A small-molecule ligand and the protein it binds are described below.
Small molecule (SMILES): O=c1ccc2cnc3ccc(-c4cn[nH]c4)cc3c2n1-c1ccc(F)cc1C(F)(F)F

Sequence of chain 1.C:
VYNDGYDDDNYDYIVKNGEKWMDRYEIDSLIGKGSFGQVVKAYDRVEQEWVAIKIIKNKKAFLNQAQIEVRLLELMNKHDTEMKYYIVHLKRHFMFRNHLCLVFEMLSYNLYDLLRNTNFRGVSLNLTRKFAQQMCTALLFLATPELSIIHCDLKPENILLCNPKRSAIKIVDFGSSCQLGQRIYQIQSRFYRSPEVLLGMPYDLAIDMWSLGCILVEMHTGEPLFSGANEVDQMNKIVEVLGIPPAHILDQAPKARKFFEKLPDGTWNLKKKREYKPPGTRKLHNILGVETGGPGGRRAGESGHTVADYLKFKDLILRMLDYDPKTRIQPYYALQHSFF

Binding-site contacts:
Ligand atom FBD contacts residue ILE43 of chain 1.C at 3.7 Å.
Ligand atom CAP contacts residue LEU172 of chain 1.C at 3.5 Å (hydrophobic).
Ligand atom CAR contacts residue VAL184 of chain 1.C at 3.6 Å (hydrophobic).
Ligand atom CBA contacts residue PHE116 of chain 1.C at 3.6 Å (hydrophobic).
Ligand atom NAO contacts residue LEU172 of chain 1.C at 3.5 Å.
Ligand atom CAU contacts residue LEU172 of chain 1.C at 3.7 Å (hydrophobic).
Ligand atom CAG contacts residue VAL184 of chain 1.C at 3.7 Å (hydrophobic).
Ligand atom CAM contacts residue LEU172 of chain 1.C at 3.7 Å (hydrophobic).
Ligand atom CAW contacts residue VAL184 of chain 1.C at 3.5 Å (hydrophobic).
Ligand atom CAS contacts residue VAL184 of chain 1.C at 3.4 Å (hydrophobic).
Ligand atom FBE contacts residue VAL51 of chain 1.C at 3.3 Å.
Ligand atom CAF contacts residue VAL184 of chain 1.C at 3.6 Å (hydrophobic).
Ligand atom FBD contacts residue GLY44 of chain 1.C at 3.4 Å.
Ligand atom NAY contacts residue LYS66 of chain 1.C at 3.3 Å (salt-bridge).
Ligand atom CAK contacts residue ASN122 of chain 1.C at 3.8 Å.
Ligand atom NAZ contacts residue LYS66 of chain 1.C at 3.3 Å (salt-bridge).
Ligand atom NAZ contacts residue GLU81 of chain 1.C at 3.3 Å (salt-bridge).
Ligand atom CBA contacts residue LYS66 of chain 1.C at 3.9 Å.
Ligand atom CAV contacts residue LEU172 of chain 1.C at 3.7 Å (hydrophobic).
Ligand atom CAI contacts residue ASN122 of chain 1.C at 3.8 Å.
Ligand atom CAQ contacts residue ALA64 of chain 1.C at 3.7 Å (hydrophobic).
Ligand atom FAA contacts residue ASP185 of chain 1.C at 3.2 Å.
Ligand atom FAA contacts residue ASN170 of chain 1.C at 3.9 Å.
Ligand atom CBB contacts residue GLY44 of chain 1.C at 3.9 Å.
Ligand atom NAY contacts residue ASP185 of chain 1.C at 3.7 Å.
Ligand atom OAJ contacts residue ASN122 of chain 1.C at 3.2 Å (h-bond).
Ligand atom CAT contacts residue VAL184 of chain 1.C at 3.8 Å (hydrophobic).
Ligand atom FBC contacts residue VAL51 of chain 1.C at 3.2 Å.
Ligand atom NAZ contacts residue ASP185 of chain 1.C at 3.7 Å.
Ligand atom CAN contacts residue LEU172 of chain 1.C at 3.6 Å (hydrophobic).
Ligand atom FBE contacts residue GLY44 of chain 1.C at 3.5 Å.
Ligand atom CAL contacts residue ILE43 of chain 1.C at 3.7 Å (hydrophobic).
Ligand atom CAG contacts residue ASN170 of chain 1.C at 3.4 Å.
Ligand atom CBA contacts residue VAL184 of chain 1.C at 3.6 Å (hydrophobic).
Ligand atom FBC contacts residue ILE43 of chain 1.C at 3.5 Å.
Ligand atom CBB contacts residue VAL51 of chain 1.C at 3.9 Å (hydrophobic).
Ligand atom FAA contacts residue PHE48 of chain 1.C at 3.9 Å.
Ligand atom CAM contacts residue ILE43 of chain 1.C at 3.8 Å (hydrophobic).
Ligand atom CAG contacts residue GLU169 of chain 1.C at 3.8 Å.
Ligand atom CAF contacts residue GLU169 of chain 1.C at 3.5 Å.